This small molecule binds to this protein.
Small molecule (SMILES): NC[C@@H]1O[C@H](O[C@H]2[C@@H](O)[C@H](O[C@@H]3[C@@H](O)[C@H](N)C[C@H](N)[C@H]3O[C@H]3O[C@H](CO)[C@@H](O)[C@H](O)[C@H]3N)O[C@@H]2CO)[C@H](N)[C@@H](O)[C@@H]1O

Binding-site contacts:
Ligand atom O53 contacts residue MG1 of chain 1.NHC at 3.6 Å.